A protein and the small-molecule ligand that binds it are described below.
Small molecule (SMILES): NCCOB(c1ccccc1)c1ccccc1

Sequence of chain 1.A:
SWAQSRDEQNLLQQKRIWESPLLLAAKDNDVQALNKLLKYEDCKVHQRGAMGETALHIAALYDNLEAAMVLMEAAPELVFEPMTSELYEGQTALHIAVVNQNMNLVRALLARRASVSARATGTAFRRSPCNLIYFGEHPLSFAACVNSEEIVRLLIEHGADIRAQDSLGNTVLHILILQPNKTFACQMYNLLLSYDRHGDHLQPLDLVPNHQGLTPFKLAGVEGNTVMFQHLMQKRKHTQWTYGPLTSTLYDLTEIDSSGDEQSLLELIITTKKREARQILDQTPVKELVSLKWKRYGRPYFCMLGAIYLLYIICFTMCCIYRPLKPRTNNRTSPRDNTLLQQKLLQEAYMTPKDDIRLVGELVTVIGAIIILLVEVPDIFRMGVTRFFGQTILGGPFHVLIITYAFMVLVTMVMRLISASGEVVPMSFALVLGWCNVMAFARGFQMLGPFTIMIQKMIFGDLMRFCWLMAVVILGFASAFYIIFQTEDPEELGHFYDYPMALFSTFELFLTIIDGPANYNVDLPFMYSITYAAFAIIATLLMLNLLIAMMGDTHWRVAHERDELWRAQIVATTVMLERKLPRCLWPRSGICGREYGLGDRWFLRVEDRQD

Binding-site contacts:
Ligand atom C13 contacts residue MET603 of chain 1.A at 4.0 Å (hydrophobic).
Ligand atom C09 contacts residue GLY423 of chain 1.A at 3.7 Å.
Ligand atom C15 contacts residue HIS426 of chain 1.A at 1.4 Å.
Ligand atom C12 contacts residue MET603 of chain 1.A at 3.5 Å (hydrophobic).
Ligand atom B01 contacts residue HIS426 of chain 1.A at 2.6 Å.
Ligand atom C11 contacts residue GLY422 of chain 1.A at 4.4 Å.
Ligand atom C06 contacts residue ALA467 of chain 1.A at 4.2 Å (hydrophobic).
Ligand atom C16 contacts residue ILE429 of chain 1.A at 4.4 Å (hydrophobic).
Ligand atom C05 contacts residue THR600 of chain 1.A at 4.5 Å.
Ligand atom C08 contacts residue HIS426 of chain 1.A at 3.3 Å.
Ligand atom C09 contacts residue HIS426 of chain 1.A at 3.5 Å.
Ligand atom O14 contacts residue HIS426 of chain 1.A at 1.8 Å (h-bond).
Ligand atom C10 contacts residue GLY422 of chain 1.A at 3.2 Å.
Ligand atom C10 contacts residue GLY423 of chain 1.A at 4.1 Å.
Ligand atom C16 contacts residue HIS426 of chain 1.A at 2.5 Å.
Ligand atom C06 contacts residue ARG470 of chain 1.A at 3.7 Å.
Ligand atom N17 contacts residue ILE429 of chain 1.A at 4.4 Å.
Ligand atom C04 contacts residue ARG470 of chain 1.A at 4.1 Å.
Ligand atom C07 contacts residue HIS426 of chain 1.A at 3.5 Å.
Ligand atom C13 contacts residue HIS426 of chain 1.A at 3.9 Å.
Ligand atom C15 contacts residue ILE429 of chain 1.A at 4.5 Å (hydrophobic).
Ligand atom C11 contacts residue GLN418 of chain 1.A at 3.6 Å.
Ligand atom C07 contacts residue PHE425 of chain 1.A at 4.5 Å (hydrophobic).
Ligand atom C04 contacts residue THR600 of chain 1.A at 4.2 Å.
Ligand atom C02 contacts residue HIS426 of chain 1.A at 3.7 Å.
Ligand atom N17 contacts residue HIS426 of chain 1.A at 3.8 Å.
Ligand atom C09 contacts residue GLY422 of chain 1.A at 3.6 Å.
Ligand atom C12 contacts residue GLN418 of chain 1.A at 4.0 Å.
Ligand atom C05 contacts residue ARG470 of chain 1.A at 3.3 Å.
Ligand atom C11 contacts residue MET603 of chain 1.A at 3.9 Å (hydrophobic).
Ligand atom C07 contacts residue GLY423 of chain 1.A at 4.3 Å.